Sequence of chain 1.A:
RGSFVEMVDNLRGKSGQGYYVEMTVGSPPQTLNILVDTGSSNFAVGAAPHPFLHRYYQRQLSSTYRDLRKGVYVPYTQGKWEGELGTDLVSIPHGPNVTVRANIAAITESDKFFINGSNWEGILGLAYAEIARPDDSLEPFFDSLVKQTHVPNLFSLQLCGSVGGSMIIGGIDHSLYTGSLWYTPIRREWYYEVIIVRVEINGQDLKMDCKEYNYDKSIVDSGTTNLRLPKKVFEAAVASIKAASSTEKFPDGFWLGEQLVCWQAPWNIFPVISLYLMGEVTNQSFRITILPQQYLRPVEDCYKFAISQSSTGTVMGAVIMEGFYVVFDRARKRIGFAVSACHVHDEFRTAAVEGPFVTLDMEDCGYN

Binding-site contacts:
Ligand atom C21 contacts residue GLY246 of chain 1.A at 3.6 Å.
Ligand atom C8 contacts residue GLY246 of chain 1.A at 3.3 Å.
Ligand atom C23 contacts residue GLY29 of chain 1.A at 3.2 Å.
Ligand atom N16 contacts residue LEU46 of chain 1.A at 3.6 Å.
Ligand atom C21 contacts residue GLY29 of chain 1.A at 3.5 Å.
Ligand atom N14 contacts residue GLY50 of chain 1.A at 3.7 Å.
Ligand atom C24 contacts residue GLY27 of chain 1.A at 3.8 Å.
Ligand atom C15 contacts residue ASP48 of chain 1.A at 3.5 Å.
Ligand atom N16 contacts residue GLY246 of chain 1.A at 3.0 Å (h-bond).
Ligand atom C22 contacts residue GLY29 of chain 1.A at 3.2 Å.
Ligand atom C25 contacts residue THR248 of chain 1.A at 3.4 Å.
Ligand atom C24 contacts residue GLY29 of chain 1.A at 3.8 Å.
Ligand atom N26 contacts residue ALA351 of chain 1.A at 3.0 Å.
Ligand atom C23 contacts residue THR248 of chain 1.A at 3.4 Å.
Ligand atom F13 contacts residue PHE124 of chain 1.A at 3.4 Å.
Ligand atom C23 contacts residue GLY27 of chain 1.A at 3.5 Å.
Ligand atom F30 contacts residue TYR87 of chain 1.A at 3.8 Å.
Ligand atom C22 contacts residue THR248 of chain 1.A at 3.5 Å.
Ligand atom C6 contacts residue ASP48 of chain 1.A at 3.5 Å.
Ligand atom C18 contacts residue GLY246 of chain 1.A at 3.8 Å.
Ligand atom N20 contacts residue GLY246 of chain 1.A at 3.1 Å (h-bond).
Ligand atom C25 contacts residue ALA351 of chain 1.A at 3.8 Å (hydrophobic).
Ligand atom C15 contacts residue TYR87 of chain 1.A at 3.4 Å (hydrophobic).
Ligand atom N5 contacts residue ASP48 of chain 1.A at 2.5 Å (salt-bridge).
Ligand atom F31 contacts residue TYR87 of chain 1.A at 3.3 Å.
Ligand atom N14 contacts residue ASP48 of chain 1.A at 2.8 Å (salt-bridge).
Ligand atom N14 contacts residue ASP244 of chain 1.A at 2.8 Å (salt-bridge).
Ligand atom C23 contacts residue GLN28 of chain 1.A at 3.5 Å.
Ligand atom C4 contacts residue ASP48 of chain 1.A at 3.4 Å.
Ligand atom C25 contacts residue GLY29 of chain 1.A at 3.5 Å.
Ligand atom C9 contacts residue GLY246 of chain 1.A at 3.6 Å.
Ligand atom C4 contacts residue GLY246 of chain 1.A at 3.8 Å.
Ligand atom C21 contacts residue SER245 of chain 1.A at 3.4 Å.
Ligand atom N14 contacts residue GLY246 of chain 1.A at 3.8 Å.
Ligand atom N26 contacts residue THR248 of chain 1.A at 3.8 Å.
Ligand atom O19 contacts residue TRP131 of chain 1.A at 3.8 Å.
Ligand atom F13 contacts residue TYR87 of chain 1.A at 3.3 Å.
Ligand atom C24 contacts residue GLN28 of chain 1.A at 3.7 Å.
Ligand atom O19 contacts residue ILE126 of chain 1.A at 3.7 Å.
Ligand atom C2 contacts residue TYR87 of chain 1.A at 3.8 Å (hydrophobic).

This small molecule binds to this protein.
Small molecule (SMILES): C[C@]1(c2cc(NC(=O)c3ccc(C#N)cn3)ccc2F)N=C(N)O[C@H](C(F)(F)F)[C@@H]1F